Sequence of chain 1.B:
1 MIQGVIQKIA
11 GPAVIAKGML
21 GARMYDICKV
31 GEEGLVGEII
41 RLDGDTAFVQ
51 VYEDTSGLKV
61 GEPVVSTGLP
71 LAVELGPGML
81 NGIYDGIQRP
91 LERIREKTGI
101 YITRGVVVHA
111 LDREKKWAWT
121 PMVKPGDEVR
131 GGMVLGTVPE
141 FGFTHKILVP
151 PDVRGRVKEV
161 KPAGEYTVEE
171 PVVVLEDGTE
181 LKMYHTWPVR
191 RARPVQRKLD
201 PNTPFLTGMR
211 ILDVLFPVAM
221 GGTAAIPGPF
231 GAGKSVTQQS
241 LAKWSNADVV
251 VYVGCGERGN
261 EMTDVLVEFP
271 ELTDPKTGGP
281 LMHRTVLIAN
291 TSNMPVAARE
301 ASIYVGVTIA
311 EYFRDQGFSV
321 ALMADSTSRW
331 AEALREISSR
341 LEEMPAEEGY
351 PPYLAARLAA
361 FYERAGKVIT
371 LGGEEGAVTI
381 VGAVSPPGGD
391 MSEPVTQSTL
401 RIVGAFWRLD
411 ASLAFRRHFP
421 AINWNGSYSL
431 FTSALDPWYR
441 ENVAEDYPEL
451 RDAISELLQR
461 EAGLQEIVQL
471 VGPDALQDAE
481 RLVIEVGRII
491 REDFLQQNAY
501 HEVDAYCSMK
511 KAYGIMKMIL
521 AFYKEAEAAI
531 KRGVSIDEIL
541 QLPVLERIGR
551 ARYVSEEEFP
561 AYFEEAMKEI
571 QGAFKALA

Sequence of chain 1.D:
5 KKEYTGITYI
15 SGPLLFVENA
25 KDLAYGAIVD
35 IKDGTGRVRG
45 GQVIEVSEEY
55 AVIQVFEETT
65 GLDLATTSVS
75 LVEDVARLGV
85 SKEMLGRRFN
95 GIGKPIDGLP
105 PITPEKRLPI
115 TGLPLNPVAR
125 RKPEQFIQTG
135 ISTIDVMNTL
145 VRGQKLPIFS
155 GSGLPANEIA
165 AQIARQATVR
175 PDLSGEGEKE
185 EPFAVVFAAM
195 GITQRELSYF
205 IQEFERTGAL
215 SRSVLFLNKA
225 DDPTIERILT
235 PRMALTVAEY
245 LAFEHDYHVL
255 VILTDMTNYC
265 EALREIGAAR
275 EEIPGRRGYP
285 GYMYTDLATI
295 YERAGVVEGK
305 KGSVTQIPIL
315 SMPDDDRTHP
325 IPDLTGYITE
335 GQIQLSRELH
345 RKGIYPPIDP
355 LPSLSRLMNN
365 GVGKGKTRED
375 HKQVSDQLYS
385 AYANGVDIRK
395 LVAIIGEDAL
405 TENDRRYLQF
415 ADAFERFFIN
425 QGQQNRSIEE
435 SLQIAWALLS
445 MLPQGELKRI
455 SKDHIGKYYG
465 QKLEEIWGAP

Binding-site contacts:
Ligand atom O3A contacts residue ALA232 of chain 1.B at 3.6 Å.
Ligand atom O3B contacts residue GLY231 of chain 1.B at 3.1 Å (h-bond).
Ligand atom C1' contacts residue PHE419 of chain 1.B at 3.6 Å (hydrophobic).
Ligand atom C8 contacts residue PHE419 of chain 1.B at 3.7 Å (hydrophobic).
Ligand atom N1 contacts residue ALA499 of chain 1.B at 3.2 Å (h-bond).
Ligand atom S1G contacts residue ARG360 of chain 1.D at 3.6 Å (salt-bridge).
Ligand atom O3A contacts residue GLY231 of chain 1.B at 3.5 Å.
Ligand atom PA contacts residue GLY233 of chain 1.B at 3.6 Å.
Ligand atom N9 contacts residue PHE419 of chain 1.B at 3.5 Å.
Ligand atom O5' contacts residue GLY233 of chain 1.B at 3.5 Å.
Ligand atom C8 contacts residue GLY233 of chain 1.B at 3.5 Å.
Ligand atom O1B contacts residue LYS234 of chain 1.B at 2.4 Å (salt-bridge).
Ligand atom O2A contacts residue LYS234 of chain 1.B at 3.4 Å (salt-bridge).
Ligand atom O1B contacts residue ALA232 of chain 1.B at 3.4 Å (h-bond).
Ligand atom C3' contacts residue TYR500 of chain 1.B at 3.5 Å (hydrophobic).
Ligand atom C2 contacts residue PHE419 of chain 1.B at 3.4 Å (hydrophobic).
Ligand atom C4 contacts residue PHE419 of chain 1.B at 3.6 Å (hydrophobic).
Ligand atom O1B contacts residue GLY233 of chain 1.B at 3.3 Å (h-bond).
Ligand atom O5' contacts residue VAL236 of chain 1.B at 3.6 Å.
Ligand atom C5 contacts residue PHE419 of chain 1.B at 3.6 Å (hydrophobic).
Ligand atom PG contacts residue ARG360 of chain 1.D at 2.6 Å.
Ligand atom N7 contacts residue GLY233 of chain 1.B at 3.7 Å.
Ligand atom PB contacts residue LYS234 of chain 1.B at 3.7 Å.
Ligand atom O2G contacts residue ARG258 of chain 1.B at 2.9 Å (salt-bridge).
Ligand atom O2A contacts residue VAL236 of chain 1.B at 3.1 Å (h-bond).
Ligand atom N3 contacts residue PHE419 of chain 1.B at 3.3 Å.
Ligand atom N6 contacts residue PHE419 of chain 1.B at 3.7 Å.
Ligand atom O2B contacts residue SER235 of chain 1.B at 3.0 Å (h-bond).
Ligand atom C2 contacts residue TYR500 of chain 1.B at 3.5 Å (hydrophobic).
Ligand atom C6 contacts residue PHE419 of chain 1.B at 3.6 Å (hydrophobic).
Ligand atom N1 contacts residue PHE419 of chain 1.B at 3.7 Å.
Ligand atom O2A contacts residue SER235 of chain 1.B at 2.9 Å (h-bond).
Ligand atom O3G contacts residue ARG360 of chain 1.D at 3.7 Å.
Ligand atom O3A contacts residue GLY233 of chain 1.B at 3.0 Å (h-bond).
Ligand atom N3 contacts residue TYR500 of chain 1.B at 3.3 Å.
Ligand atom O2G contacts residue ARG360 of chain 1.D at 1.3 Å (salt-bridge).
Ligand atom O3B contacts residue ARG360 of chain 1.D at 3.0 Å (salt-bridge).
Ligand atom C2' contacts residue TYR500 of chain 1.B at 3.2 Å (hydrophobic).
Ligand atom O3' contacts residue TYR500 of chain 1.B at 3.6 Å.
Ligand atom O2A contacts residue GLY233 of chain 1.B at 3.2 Å.

A protein and the small-molecule ligand that binds it are described below.
Small molecule (SMILES): Nc1ncnc2c1ncn2[C@@H]1O[C@H](COP(=O)(O)OP(=O)(O)OP(O)(O)=S)[C@@H](O)[C@H]1O